Binding-site contacts:
Ligand atom C13 contacts residue TYR125 of chain 1.B at 3.6 Å (hydrophobic).
Ligand atom C31 contacts residue PHE162 of chain 1.B at 3.2 Å (hydrophobic).
Ligand atom C10 contacts residue PHE213 of chain 1.B at 3.7 Å (hydrophobic).
Ligand atom C22 contacts residue ILE353 of chain 1.B at 3.7 Å (hydrophobic).
Ligand atom C2 contacts residue HIS345 of chain 1.B at 3.8 Å.
Ligand atom C32 contacts residue VAL124 of chain 1.B at 3.8 Å (hydrophobic).
Ligand atom N25 contacts residue SER166 of chain 1.B at 3.4 Å (h-bond).
Ligand atom C26 contacts residue PHE162 of chain 1.B at 3.6 Å (hydrophobic).
Ligand atom C19 contacts residue ALA263 of chain 1.B at 3.7 Å (hydrophobic).
Ligand atom C5 contacts residue ALA263 of chain 1.B at 3.6 Å (hydrophobic).
Ligand atom C5 contacts residue PHE162 of chain 1.B at 3.8 Å (hydrophobic).
Ligand atom O24 contacts residue ALA263 of chain 1.B at 3.0 Å (h-bond).
Ligand atom C26 contacts residue TYR125 of chain 1.B at 3.7 Å (hydrophobic).
Ligand atom O20 contacts residue HIS345 of chain 1.B at 2.9 Å.
Ligand atom C27 contacts residue TYR125 of chain 1.B at 3.4 Å (hydrophobic).
Ligand atom C6 contacts residue PHE162 of chain 1.B at 3.6 Å (hydrophobic).
Ligand atom C27 contacts residue SER262 of chain 1.B at 3.4 Å.
Ligand atom C6 contacts residue ALA263 of chain 1.B at 3.8 Å (hydrophobic).
Ligand atom C4 contacts residue ALA263 of chain 1.B at 3.7 Å (hydrophobic).
Ligand atom C29 contacts residue CYS128 of chain 1.B at 3.8 Å (hydrophobic).
Ligand atom C16 contacts residue PHE213 of chain 1.B at 3.8 Å (hydrophobic).
Ligand atom C32 contacts residue TYR125 of chain 1.B at 3.7 Å (hydrophobic).
Ligand atom O24 contacts residue PHE162 of chain 1.B at 3.6 Å.
Ligand atom C19 contacts residue HIS345 of chain 1.B at 3.7 Å.
Ligand atom C11 contacts residue SER166 of chain 1.B at 3.7 Å.
Ligand atom C2 contacts residue ILE348 of chain 1.B at 3.8 Å (hydrophobic).
Ligand atom C28 contacts residue TYR125 of chain 1.B at 3.8 Å (hydrophobic).
Ligand atom O24 contacts residue SER262 of chain 1.B at 3.5 Å.
Ligand atom O21 contacts residue SER262 of chain 1.B at 3.6 Å.
Ligand atom C28 contacts residue SER262 of chain 1.B at 3.7 Å.
Ligand atom N25 contacts residue PHE162 of chain 1.B at 3.4 Å.
Ligand atom C32 contacts residue CYS128 of chain 1.B at 3.3 Å (hydrophobic).
Ligand atom N8 contacts residue PHE162 of chain 1.B at 3.3 Å.
Ligand atom C30 contacts residue CYS128 of chain 1.B at 3.6 Å (hydrophobic).
Ligand atom C12 contacts residue ALA263 of chain 1.B at 3.6 Å (hydrophobic).
Ligand atom N8 contacts residue SER166 of chain 1.B at 3.7 Å.
Ligand atom O21 contacts residue ALA263 of chain 1.B at 2.7 Å (h-bond).
Ligand atom C17 contacts residue SER166 of chain 1.B at 3.5 Å.
Ligand atom C23 contacts residue PHE162 of chain 1.B at 3.2 Å (hydrophobic).
Ligand atom C18 contacts residue VAL349 of chain 1.B at 3.8 Å (hydrophobic).

This protein binds this small molecule.
Small molecule (SMILES): Cc1ccc(NC(=O)Nc2cc([C@H]3C[C@H]3C(=O)O)ccc2N(CC(C)C)CC(C)C)cc1

Sequence of chain 1.B:
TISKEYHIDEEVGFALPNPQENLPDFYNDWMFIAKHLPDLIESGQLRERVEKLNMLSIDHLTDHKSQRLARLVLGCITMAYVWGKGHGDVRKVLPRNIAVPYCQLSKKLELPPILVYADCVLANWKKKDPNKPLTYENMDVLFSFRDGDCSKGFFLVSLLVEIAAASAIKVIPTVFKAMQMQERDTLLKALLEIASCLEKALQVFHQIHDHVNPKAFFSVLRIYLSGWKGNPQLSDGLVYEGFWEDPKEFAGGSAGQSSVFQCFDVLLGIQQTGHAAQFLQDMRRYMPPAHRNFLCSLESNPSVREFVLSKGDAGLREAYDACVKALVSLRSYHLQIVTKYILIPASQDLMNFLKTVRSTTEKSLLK